This protein binds this small molecule.
Small molecule (SMILES): CC(=O)N[C@@H]1[C@@H](O)[C@H](O)[C@@H](CO)O[C@H]1O

Binding-site contacts:
Ligand atom C3 contacts residue ASN165 of chain 1.B at 3.8 Å.
Ligand atom N2 contacts residue ASN165 of chain 1.B at 2.9 Å (h-bond).
Ligand atom C5 contacts residue ASN165 of chain 1.B at 3.7 Å.
Ligand atom C7 contacts residue ASN165 of chain 1.B at 3.5 Å.
Ligand atom C4 contacts residue ASN165 of chain 1.B at 4.3 Å.
Ligand atom C2 contacts residue ASN165 of chain 1.B at 2.5 Å.
Ligand atom C1 contacts residue ASN165 of chain 1.B at 1.4 Å.
Ligand atom O5 contacts residue ASN165 of chain 1.B at 2.4 Å (h-bond).
Ligand atom O7 contacts residue ASN165 of chain 1.B at 3.8 Å.

Sequence of chain 1.B:
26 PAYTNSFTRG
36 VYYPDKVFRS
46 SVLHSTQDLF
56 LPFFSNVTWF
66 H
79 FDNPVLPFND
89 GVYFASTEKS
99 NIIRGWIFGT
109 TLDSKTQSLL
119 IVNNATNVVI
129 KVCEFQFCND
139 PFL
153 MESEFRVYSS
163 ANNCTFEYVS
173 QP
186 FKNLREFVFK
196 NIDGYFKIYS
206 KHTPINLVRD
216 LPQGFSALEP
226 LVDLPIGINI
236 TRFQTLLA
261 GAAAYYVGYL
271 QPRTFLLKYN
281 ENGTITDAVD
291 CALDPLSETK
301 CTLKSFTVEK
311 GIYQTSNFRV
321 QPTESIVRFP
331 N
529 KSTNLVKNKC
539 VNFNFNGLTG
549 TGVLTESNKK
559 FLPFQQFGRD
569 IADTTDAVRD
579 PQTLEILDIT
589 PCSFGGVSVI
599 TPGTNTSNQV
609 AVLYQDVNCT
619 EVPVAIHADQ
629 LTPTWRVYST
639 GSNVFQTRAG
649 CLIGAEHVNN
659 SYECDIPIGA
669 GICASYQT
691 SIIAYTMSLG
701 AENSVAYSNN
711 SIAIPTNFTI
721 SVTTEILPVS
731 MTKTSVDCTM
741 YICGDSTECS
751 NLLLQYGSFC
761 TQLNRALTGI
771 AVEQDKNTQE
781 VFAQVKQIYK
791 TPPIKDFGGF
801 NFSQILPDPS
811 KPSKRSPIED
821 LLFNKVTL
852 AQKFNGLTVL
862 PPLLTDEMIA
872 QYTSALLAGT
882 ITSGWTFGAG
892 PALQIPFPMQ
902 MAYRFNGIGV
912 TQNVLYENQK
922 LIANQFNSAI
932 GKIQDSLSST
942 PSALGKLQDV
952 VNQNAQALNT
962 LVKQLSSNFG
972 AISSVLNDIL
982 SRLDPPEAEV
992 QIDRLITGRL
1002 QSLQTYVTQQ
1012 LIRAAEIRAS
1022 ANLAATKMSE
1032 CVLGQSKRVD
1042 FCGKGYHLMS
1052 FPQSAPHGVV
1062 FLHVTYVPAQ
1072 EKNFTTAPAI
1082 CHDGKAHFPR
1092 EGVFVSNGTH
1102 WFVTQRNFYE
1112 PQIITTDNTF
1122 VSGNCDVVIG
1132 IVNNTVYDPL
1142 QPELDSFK